A protein and the small-molecule ligand that binds it are described below.
Small molecule (SMILES): CC(=O)N[C@H]1[C@H](O[C@H]2[C@H](O)[C@@H](NC(C)=O)CO[C@@H]2CO)O[C@H](CO)[C@@H](O[C@H]2O[C@H](CO)[C@@H](O)[C@H](O)[C@@H]2O)[C@@H]1O

Sequence of chain 1.A:
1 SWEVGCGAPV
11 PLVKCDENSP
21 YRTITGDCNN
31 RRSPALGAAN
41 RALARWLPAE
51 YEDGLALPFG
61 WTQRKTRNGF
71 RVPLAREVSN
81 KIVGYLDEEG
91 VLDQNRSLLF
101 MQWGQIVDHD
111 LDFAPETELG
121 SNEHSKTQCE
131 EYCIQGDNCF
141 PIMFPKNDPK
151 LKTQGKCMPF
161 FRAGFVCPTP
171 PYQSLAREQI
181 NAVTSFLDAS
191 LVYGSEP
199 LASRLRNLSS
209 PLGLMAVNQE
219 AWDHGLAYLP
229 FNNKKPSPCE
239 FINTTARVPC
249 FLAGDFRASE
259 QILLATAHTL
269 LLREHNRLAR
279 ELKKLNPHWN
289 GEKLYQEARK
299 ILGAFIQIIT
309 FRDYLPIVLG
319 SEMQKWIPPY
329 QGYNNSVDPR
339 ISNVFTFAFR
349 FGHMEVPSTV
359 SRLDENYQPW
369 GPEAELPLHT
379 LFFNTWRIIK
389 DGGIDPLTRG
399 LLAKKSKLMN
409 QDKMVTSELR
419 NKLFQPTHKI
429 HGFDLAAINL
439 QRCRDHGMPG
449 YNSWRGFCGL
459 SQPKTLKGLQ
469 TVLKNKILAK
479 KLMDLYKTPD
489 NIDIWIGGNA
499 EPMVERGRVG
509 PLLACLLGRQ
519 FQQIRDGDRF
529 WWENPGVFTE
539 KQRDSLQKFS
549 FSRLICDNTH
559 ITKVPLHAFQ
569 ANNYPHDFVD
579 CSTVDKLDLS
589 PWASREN

Binding-site contacts:
Ligand atom C5 contacts residue ALA244 of chain 1.A at 4.2 Å (hydrophobic).
Ligand atom C7 contacts residue ASN241 of chain 1.A at 3.1 Å.
Ligand atom O6 contacts residue ALA244 of chain 1.A at 3.4 Å.
Ligand atom O3 contacts residue TRP384 of chain 1.A at 4.3 Å.
Ligand atom C4 contacts residue ASN241 of chain 1.A at 4.2 Å.
Ligand atom C2 contacts residue TRP384 of chain 1.A at 3.6 Å (hydrophobic).
Ligand atom O7 contacts residue ASN241 of chain 1.A at 3.1 Å (h-bond).
Ligand atom O7 contacts residue TRP384 of chain 1.A at 3.4 Å.
Ligand atom C1 contacts residue ASN241 of chain 1.A at 1.5 Å.
Ligand atom C1 contacts residue TRP384 of chain 1.A at 4.0 Å (hydrophobic).
Ligand atom C3 contacts residue ASN241 of chain 1.A at 3.7 Å.
Ligand atom O5 contacts residue ASN241 of chain 1.A at 2.3 Å (h-bond).
Ligand atom C6 contacts residue ALA244 of chain 1.A at 4.2 Å (hydrophobic).
Ligand atom O5 contacts residue TRP384 of chain 1.A at 3.5 Å.
Ligand atom N2 contacts residue ASN241 of chain 1.A at 2.8 Å (h-bond).
Ligand atom C5 contacts residue TRP384 of chain 1.A at 4.0 Å (hydrophobic).
Ligand atom C7 contacts residue TRP384 of chain 1.A at 4.3 Å (hydrophobic).
Ligand atom C1 contacts residue ALA244 of chain 1.A at 4.0 Å (hydrophobic).
Ligand atom C6 contacts residue TRP384 of chain 1.A at 3.8 Å (hydrophobic).
Ligand atom C8 contacts residue ASN241 of chain 1.A at 4.3 Å.
Ligand atom C2 contacts residue ASN241 of chain 1.A at 2.4 Å.
Ligand atom O5 contacts residue ALA244 of chain 1.A at 3.5 Å.
Ligand atom C3 contacts residue TRP384 of chain 1.A at 4.2 Å (hydrophobic).
Ligand atom C5 contacts residue ASN241 of chain 1.A at 3.6 Å.
Ligand atom C4 contacts residue TRP384 of chain 1.A at 4.0 Å (hydrophobic).
Ligand atom N2 contacts residue TRP384 of chain 1.A at 4.5 Å.
Ligand atom O6 contacts residue LYS388 of chain 1.A at 3.9 Å.